This protein binds this small molecule.
Small molecule (SMILES): CC(=O)N[C@@H]1[C@@H](O)[C@H](O)[C@@H](CO)O[C@H]1O

Binding-site contacts:
Ligand atom O5 contacts residue ASN224 of chain 1.C at 2.4 Å (h-bond).
Ligand atom C3 contacts residue ASN224 of chain 1.C at 3.8 Å.
Ligand atom C2 contacts residue ASN224 of chain 1.C at 2.4 Å.
Ligand atom N2 contacts residue ASN224 of chain 1.C at 2.9 Å (h-bond).
Ligand atom C8 contacts residue ASN224 of chain 1.C at 4.1 Å.
Ligand atom C1 contacts residue THR226 of chain 1.C at 4.1 Å.
Ligand atom C7 contacts residue THR226 of chain 1.C at 4.2 Å.
Ligand atom C1 contacts residue ASN224 of chain 1.C at 1.4 Å.
Ligand atom C7 contacts residue ASN224 of chain 1.C at 3.2 Å.
Ligand atom C4 contacts residue ASN224 of chain 1.C at 4.2 Å.
Ligand atom C5 contacts residue ASN224 of chain 1.C at 3.7 Å.
Ligand atom O7 contacts residue ASN224 of chain 1.C at 2.9 Å (h-bond).
Ligand atom O7 contacts residue THR226 of chain 1.C at 3.2 Å.

Sequence of chain 1.C:
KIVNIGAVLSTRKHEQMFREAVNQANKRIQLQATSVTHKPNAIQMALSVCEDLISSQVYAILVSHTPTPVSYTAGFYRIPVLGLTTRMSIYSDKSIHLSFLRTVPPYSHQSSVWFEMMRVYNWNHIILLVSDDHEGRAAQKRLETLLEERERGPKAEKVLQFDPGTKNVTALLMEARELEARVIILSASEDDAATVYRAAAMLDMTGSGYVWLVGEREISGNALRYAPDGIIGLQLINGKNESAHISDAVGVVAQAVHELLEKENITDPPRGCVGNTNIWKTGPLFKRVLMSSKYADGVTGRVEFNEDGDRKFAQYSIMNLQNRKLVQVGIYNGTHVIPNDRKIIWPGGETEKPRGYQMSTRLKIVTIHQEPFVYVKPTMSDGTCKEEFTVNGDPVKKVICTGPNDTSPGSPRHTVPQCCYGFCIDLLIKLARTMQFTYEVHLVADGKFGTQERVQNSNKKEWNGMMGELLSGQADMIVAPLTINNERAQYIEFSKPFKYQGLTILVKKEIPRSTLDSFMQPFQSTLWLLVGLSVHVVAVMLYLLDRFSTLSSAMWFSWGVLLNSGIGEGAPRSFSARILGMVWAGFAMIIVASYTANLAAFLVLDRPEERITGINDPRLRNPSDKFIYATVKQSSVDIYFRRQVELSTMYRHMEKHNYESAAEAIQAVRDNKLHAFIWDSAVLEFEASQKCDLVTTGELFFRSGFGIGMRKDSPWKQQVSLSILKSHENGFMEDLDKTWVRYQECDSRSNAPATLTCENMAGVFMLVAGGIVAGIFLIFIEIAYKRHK